Sequence of chain 6.F:
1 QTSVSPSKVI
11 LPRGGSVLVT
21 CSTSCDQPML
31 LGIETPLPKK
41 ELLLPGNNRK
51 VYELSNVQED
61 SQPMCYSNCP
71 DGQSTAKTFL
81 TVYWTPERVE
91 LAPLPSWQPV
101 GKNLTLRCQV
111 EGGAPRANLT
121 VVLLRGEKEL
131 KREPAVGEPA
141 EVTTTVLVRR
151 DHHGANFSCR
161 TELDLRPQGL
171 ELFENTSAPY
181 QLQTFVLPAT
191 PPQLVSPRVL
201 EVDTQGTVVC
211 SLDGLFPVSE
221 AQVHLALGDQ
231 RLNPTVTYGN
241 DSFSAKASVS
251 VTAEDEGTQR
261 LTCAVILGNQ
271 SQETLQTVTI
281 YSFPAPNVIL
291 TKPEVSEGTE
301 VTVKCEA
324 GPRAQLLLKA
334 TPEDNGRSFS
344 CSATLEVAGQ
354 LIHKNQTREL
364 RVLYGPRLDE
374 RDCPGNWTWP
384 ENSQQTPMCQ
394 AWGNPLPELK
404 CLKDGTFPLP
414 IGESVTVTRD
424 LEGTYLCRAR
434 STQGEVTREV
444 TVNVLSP

Binding-site contacts:
Ligand atom N2 contacts residue ASN118 of chain 6.F at 3.6 Å.
Ligand atom C1 contacts residue ALA117 of chain 6.F at 3.9 Å (hydrophobic).
Ligand atom C8 contacts residue PRO167 of chain 6.F at 3.7 Å (hydrophobic).
Ligand atom C1 contacts residue ASN118 of chain 6.F at 1.6 Å.
Ligand atom C5 contacts residue ASN118 of chain 6.F at 3.2 Å.
Ligand atom C8 contacts residue ASP164 of chain 6.F at 4.5 Å.
Ligand atom C4 contacts residue ASN118 of chain 6.F at 3.8 Å.
Ligand atom C7 contacts residue ASN118 of chain 6.F at 3.9 Å.
Ligand atom C6 contacts residue ALA117 of chain 6.F at 3.6 Å (hydrophobic).
Ligand atom O5 contacts residue ASN118 of chain 6.F at 1.8 Å (h-bond).
Ligand atom C7 contacts residue PRO167 of chain 6.F at 3.9 Å (hydrophobic).
Ligand atom N2 contacts residue PRO167 of chain 6.F at 4.0 Å.
Ligand atom C4 contacts residue ALA117 of chain 6.F at 4.2 Å (hydrophobic).
Ligand atom C6 contacts residue ASN118 of chain 6.F at 4.0 Å.
Ligand atom C5 contacts residue ALA117 of chain 6.F at 4.2 Å (hydrophobic).
Ligand atom C3 contacts residue ASN118 of chain 6.F at 3.8 Å.
Ligand atom C1 contacts residue GLN168 of chain 6.F at 4.0 Å.
Ligand atom O5 contacts residue GLN168 of chain 6.F at 4.0 Å.
Ligand atom O7 contacts residue ASN118 of chain 6.F at 3.5 Å (h-bond).
Ligand atom C5 contacts residue GLN168 of chain 6.F at 4.5 Å.
Ligand atom O7 contacts residue ALA117 of chain 6.F at 4.5 Å.
Ligand atom C1 contacts residue PRO167 of chain 6.F at 4.4 Å (hydrophobic).
Ligand atom O6 contacts residue ASN118 of chain 6.F at 4.0 Å.
Ligand atom C2 contacts residue ALA117 of chain 6.F at 4.0 Å (hydrophobic).
Ligand atom O5 contacts residue ALA117 of chain 6.F at 3.5 Å (h-bond).
Ligand atom O6 contacts residue ALA117 of chain 6.F at 2.3 Å.
Ligand atom C2 contacts residue ASN118 of chain 6.F at 2.7 Å.

The protein below binds the small molecule below.
Small molecule (SMILES): CC(=O)N[C@@H]1[C@@H](O)[C@H](O)[C@@H](CO)O[C@H]1O